Sequence of chain 6.A:
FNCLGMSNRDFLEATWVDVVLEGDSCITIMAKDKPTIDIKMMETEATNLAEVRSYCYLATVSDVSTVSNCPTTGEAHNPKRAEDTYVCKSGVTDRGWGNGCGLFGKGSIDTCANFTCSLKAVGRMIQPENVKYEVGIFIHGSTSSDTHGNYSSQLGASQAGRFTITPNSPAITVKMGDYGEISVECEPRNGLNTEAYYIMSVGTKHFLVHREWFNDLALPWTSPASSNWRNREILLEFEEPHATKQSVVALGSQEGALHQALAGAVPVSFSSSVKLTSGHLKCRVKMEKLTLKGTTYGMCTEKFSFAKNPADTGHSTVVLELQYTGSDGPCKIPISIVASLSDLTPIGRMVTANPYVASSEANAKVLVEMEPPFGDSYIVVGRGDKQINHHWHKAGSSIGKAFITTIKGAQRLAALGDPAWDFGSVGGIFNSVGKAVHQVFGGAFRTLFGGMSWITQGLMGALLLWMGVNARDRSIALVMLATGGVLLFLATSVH

Binding-site contacts:
Ligand atom C3 contacts residue ASN154 of chain 6.A at 3.9 Å.
Ligand atom C1 contacts residue ASN154 of chain 6.A at 1.4 Å.
Ligand atom C5 contacts residue SER156 of chain 6.A at 3.9 Å.
Ligand atom O5 contacts residue SER156 of chain 6.A at 3.9 Å.
Ligand atom N2 contacts residue ASN154 of chain 6.A at 3.0 Å (h-bond).
Ligand atom C7 contacts residue ASN154 of chain 6.A at 3.4 Å.
Ligand atom C8 contacts residue ASN154 of chain 6.A at 3.9 Å.
Ligand atom C2 contacts residue ASN154 of chain 6.A at 2.5 Å.
Ligand atom C1 contacts residue SER156 of chain 6.A at 3.3 Å.
Ligand atom N2 contacts residue SER156 of chain 6.A at 4.2 Å.
Ligand atom C2 contacts residue SER156 of chain 6.A at 4.3 Å.
Ligand atom O7 contacts residue ASN154 of chain 6.A at 3.6 Å.
Ligand atom C4 contacts residue ASN154 of chain 6.A at 4.2 Å.
Ligand atom O5 contacts residue ASN154 of chain 6.A at 2.4 Å (h-bond).
Ligand atom C5 contacts residue ASN154 of chain 6.A at 3.6 Å.

The small molecule below binds the protein below.
Small molecule (SMILES): CC(=O)N[C@@H]1[C@@H](O)[C@H](O)[C@@H](CO)O[C@H]1O